Sequence of chain 1.B:
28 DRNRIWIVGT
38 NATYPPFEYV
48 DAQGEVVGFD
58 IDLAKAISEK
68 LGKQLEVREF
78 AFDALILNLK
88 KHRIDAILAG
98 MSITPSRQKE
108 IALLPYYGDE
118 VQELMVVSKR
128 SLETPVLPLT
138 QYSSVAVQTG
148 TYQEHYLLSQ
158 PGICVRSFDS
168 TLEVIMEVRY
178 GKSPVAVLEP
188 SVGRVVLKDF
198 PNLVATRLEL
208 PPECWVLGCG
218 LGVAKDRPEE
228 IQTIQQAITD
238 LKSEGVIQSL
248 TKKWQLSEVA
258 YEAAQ

Binding-site contacts:
Ligand atom CB contacts residue GLU186 of chain 1.B at 3.6 Å.
Ligand atom NH2 contacts residue GLU45 of chain 1.B at 3.1 Å (salt-bridge).
Ligand atom NH1 contacts residue ASN38 of chain 1.B at 2.9 Å (h-bond).
Ligand atom CZ contacts residue ASN38 of chain 1.B at 3.6 Å.
Ligand atom C contacts residue SER99 of chain 1.B at 3.8 Å.
Ligand atom OXT contacts residue TYR149 of chain 1.B at 3.0 Å (h-bond).
Ligand atom NH2 contacts residue TYR41 of chain 1.B at 3.5 Å.
Ligand atom N contacts residue TYR41 of chain 1.B at 3.2 Å (h-bond).
Ligand atom N contacts residue GLY97 of chain 1.B at 3.1 Å (h-bond).
Ligand atom N contacts residue GLU186 of chain 1.B at 2.5 Å (salt-bridge).
Ligand atom CG contacts residue ALA96 of chain 1.B at 3.7 Å (hydrophobic).
Ligand atom NH1 contacts residue PHE79 of chain 1.B at 3.7 Å.
Ligand atom NH2 contacts residue ASN38 of chain 1.B at 2.6 Å (h-bond).
Ligand atom CD contacts residue TYR41 of chain 1.B at 3.6 Å (hydrophobic).
Ligand atom CG contacts residue TYR41 of chain 1.B at 3.5 Å (hydrophobic).
Ligand atom OXT contacts residue ARG104 of chain 1.B at 3.1 Å (salt-bridge).
Ligand atom O contacts residue SER99 of chain 1.B at 3.0 Å (h-bond).
Ligand atom OXT contacts residue THR148 of chain 1.B at 3.4 Å.
Ligand atom NH1 contacts residue GLN145 of chain 1.B at 3.6 Å (h-bond).
Ligand atom O contacts residue ARG104 of chain 1.B at 2.7 Å (salt-bridge).
Ligand atom CZ contacts residue TYR41 of chain 1.B at 3.5 Å (hydrophobic).
Ligand atom CB contacts residue THR148 of chain 1.B at 3.5 Å.
Ligand atom CB contacts residue TYR41 of chain 1.B at 3.6 Å (hydrophobic).
Ligand atom CA contacts residue SER99 of chain 1.B at 3.8 Å.
Ligand atom N contacts residue SER99 of chain 1.B at 2.9 Å (h-bond).
Ligand atom NH2 contacts residue ALA96 of chain 1.B at 3.5 Å (h-bond).
Ligand atom CZ contacts residue ALA96 of chain 1.B at 3.6 Å (hydrophobic).
Ligand atom O contacts residue MET98 of chain 1.B at 3.7 Å.
Ligand atom CD contacts residue PHE79 of chain 1.B at 3.5 Å (hydrophobic).
Ligand atom CZ contacts residue PHE79 of chain 1.B at 3.5 Å (hydrophobic).
Ligand atom C contacts residue TYR149 of chain 1.B at 3.8 Å (hydrophobic).
Ligand atom NH1 contacts residue THR40 of chain 1.B at 3.4 Å (h-bond).
Ligand atom CA contacts residue GLU186 of chain 1.B at 3.3 Å.
Ligand atom NE contacts residue ALA96 of chain 1.B at 2.9 Å (h-bond).
Ligand atom CG contacts residue PHE79 of chain 1.B at 3.6 Å (hydrophobic).
Ligand atom CG contacts residue GLY97 of chain 1.B at 3.5 Å.
Ligand atom O contacts residue PHE79 of chain 1.B at 3.6 Å.
Ligand atom NE contacts residue TYR41 of chain 1.B at 3.4 Å.
Ligand atom NE contacts residue PHE79 of chain 1.B at 3.4 Å.
Ligand atom C contacts residue ARG104 of chain 1.B at 3.5 Å.

This small molecule binds to this protein.
Small molecule (SMILES): NC(=[NH2+])NCCC[C@H](N)C(=O)O